Binding-site contacts:
Ligand atom C16 contacts residue TYR212 of chain 1.A at 4.5 Å (hydrophobic).
Ligand atom C7 contacts residue TYR212 of chain 1.A at 4.0 Å (hydrophobic).
Ligand atom C28 contacts residue ALA112 of chain 1.A at 4.4 Å (hydrophobic).
Ligand atom O30 contacts residue PHE209 of chain 1.A at 4.4 Å.
Ligand atom C5 contacts residue PHE209 of chain 1.A at 4.3 Å (hydrophobic).
Ligand atom C26 contacts residue PHE209 of chain 1.A at 4.0 Å (hydrophobic).
Ligand atom C29 contacts residue LEU220 of chain 1.A at 4.2 Å (hydrophobic).
Ligand atom C6 contacts residue ALA112 of chain 1.A at 4.4 Å (hydrophobic).
Ligand atom C28 contacts residue THR213 of chain 1.A at 4.3 Å.
Ligand atom C24 contacts residue ALA112 of chain 1.A at 4.1 Å (hydrophobic).
Ligand atom C1 contacts residue PHE209 of chain 1.A at 3.9 Å (hydrophobic).
Ligand atom C3 contacts residue PHE209 of chain 1.A at 4.0 Å (hydrophobic).
Ligand atom O30 contacts residue GLY205 of chain 1.A at 4.5 Å.
Ligand atom C2 contacts residue PHE209 of chain 1.A at 3.9 Å (hydrophobic).
Ligand atom C23 contacts residue ALA112 of chain 1.A at 4.3 Å (hydrophobic).
Ligand atom C6 contacts residue PHE209 of chain 1.A at 4.2 Å (hydrophobic).
Ligand atom C29 contacts residue ALA112 of chain 1.A at 4.1 Å (hydrophobic).
Ligand atom C19 contacts residue TYR212 of chain 1.A at 3.5 Å (hydrophobic).
Ligand atom C2 contacts residue LEU116 of chain 1.A at 4.4 Å (hydrophobic).
Ligand atom C9 contacts residue TYR212 of chain 1.A at 4.0 Å (hydrophobic).
Ligand atom C15 contacts residue TYR212 of chain 1.A at 3.9 Å (hydrophobic).
Ligand atom C26 contacts residue TYR212 of chain 1.A at 3.8 Å (hydrophobic).
Ligand atom N27 contacts residue LEU220 of chain 1.A at 4.2 Å.
Ligand atom C8 contacts residue TYR212 of chain 1.A at 3.9 Å (hydrophobic).
Ligand atom C28 contacts residue LEU34 of chain 1.A at 4.0 Å (hydrophobic).
Ligand atom C7 contacts residue GLN208 of chain 1.A at 4.0 Å.
Ligand atom C1 contacts residue ALA112 of chain 1.A at 4.4 Å (hydrophobic).
Ligand atom C3 contacts residue GLN208 of chain 1.A at 4.2 Å.
Ligand atom C25 contacts residue PHE209 of chain 1.A at 3.8 Å (hydrophobic).
Ligand atom O30 contacts residue LEU116 of chain 1.A at 3.6 Å.
Ligand atom N27 contacts residue ALA112 of chain 1.A at 4.0 Å.
Ligand atom C28 contacts residue THR30 of chain 1.A at 4.4 Å.
Ligand atom C4 contacts residue PHE209 of chain 1.A at 4.2 Å (hydrophobic).
Ligand atom C28 contacts residue LEU220 of chain 1.A at 3.9 Å (hydrophobic).
Ligand atom C28 contacts residue PHE209 of chain 1.A at 4.3 Å (hydrophobic).
Ligand atom C25 contacts residue TYR212 of chain 1.A at 3.9 Å (hydrophobic).
Ligand atom C29 contacts residue THR30 of chain 1.A at 4.1 Å.

Sequence of chain 1.A:
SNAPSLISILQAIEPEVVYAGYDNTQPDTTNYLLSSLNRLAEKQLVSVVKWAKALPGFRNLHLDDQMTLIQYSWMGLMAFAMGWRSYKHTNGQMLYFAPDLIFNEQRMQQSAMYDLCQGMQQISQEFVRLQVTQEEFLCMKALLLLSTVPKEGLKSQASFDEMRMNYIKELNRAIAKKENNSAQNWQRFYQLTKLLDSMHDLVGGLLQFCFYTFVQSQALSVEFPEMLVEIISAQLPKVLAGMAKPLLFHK

This small molecule binds to this protein.
Small molecule (SMILES): CC#C[C@]1(O)CC[C@H]2[C@@H]3CCC4=CC(=O)CCC4=C3[C@@H](c3ccc(N(C)C)cc3)C[C@@]21C